Sequence of chain 2.B:
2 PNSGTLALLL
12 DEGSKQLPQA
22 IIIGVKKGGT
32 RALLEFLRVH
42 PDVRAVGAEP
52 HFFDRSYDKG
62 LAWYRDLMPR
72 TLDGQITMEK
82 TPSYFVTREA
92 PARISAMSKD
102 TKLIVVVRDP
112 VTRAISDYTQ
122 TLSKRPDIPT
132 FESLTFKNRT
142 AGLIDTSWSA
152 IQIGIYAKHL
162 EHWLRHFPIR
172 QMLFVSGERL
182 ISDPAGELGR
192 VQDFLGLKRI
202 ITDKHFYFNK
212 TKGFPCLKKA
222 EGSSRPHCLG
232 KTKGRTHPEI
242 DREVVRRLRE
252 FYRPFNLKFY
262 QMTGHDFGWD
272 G

A protein and the small-molecule ligand that binds it are described below.
Small molecule (SMILES): Nc1ncnc2c1ncn2[C@@H]1O[C@H](COP(=O)(O)O)[C@@H](OP(=O)(O)O)[C@H]1O

Binding-site contacts:
Ligand atom O3P contacts residue GLY235 of chain 2.B at 3.0 Å (h-bond).
Ligand atom O2P contacts residue HIS238 of chain 2.B at 2.6 Å (h-bond).
Ligand atom N1 contacts residue LEU230 of chain 2.B at 3.6 Å.
Ligand atom N3 contacts residue PHE215 of chain 2.B at 3.7 Å.
Ligand atom O5P contacts residue LYS234 of chain 2.B at 2.7 Å (salt-bridge).
Ligand atom N7 contacts residue ILE182 of chain 2.B at 3.7 Å.
Ligand atom O4P contacts residue GLY30 of chain 2.B at 3.1 Å (h-bond).
Ligand atom C2 contacts residue LEU230 of chain 2.B at 3.6 Å (hydrophobic).
Ligand atom N1 contacts residue PHE215 of chain 2.B at 3.4 Å.
Ligand atom O4P contacts residue THR31 of chain 2.B at 2.6 Å (h-bond).
Ligand atom C6 contacts residue PHE215 of chain 2.B at 3.7 Å (hydrophobic).
Ligand atom O4P contacts residue GLY29 of chain 2.B at 3.5 Å (h-bond).
Ligand atom O6P contacts residue LYS28 of chain 2.B at 2.8 Å (salt-bridge).
Ligand atom O1P contacts residue ARG236 of chain 2.B at 3.7 Å.
Ligand atom O3' contacts residue SER117 of chain 2.B at 3.6 Å.
Ligand atom O4' contacts residue GLY30 of chain 2.B at 3.4 Å.
Ligand atom O6P contacts residue LYS234 of chain 2.B at 3.3 Å (salt-bridge).
Ligand atom O2P contacts residue ARG109 of chain 2.B at 3.2 Å (salt-bridge).
Ligand atom O5' contacts residue LYS28 of chain 2.B at 3.4 Å.
Ligand atom O3P contacts residue ARG236 of chain 2.B at 2.9 Å (salt-bridge).
Ligand atom N6 contacts residue PRO216 of chain 2.B at 2.9 Å (h-bond).
Ligand atom O5' contacts residue GLY30 of chain 2.B at 3.1 Å (h-bond).
Ligand atom P2 contacts residue THR31 of chain 2.B at 3.6 Å.
Ligand atom C8 contacts residue ILE182 of chain 2.B at 3.4 Å (hydrophobic).
Ligand atom O2P contacts residue SER117 of chain 2.B at 2.7 Å (h-bond).
Ligand atom P2 contacts residue LYS28 of chain 2.B at 3.7 Å.
Ligand atom O3' contacts residue ARG109 of chain 2.B at 3.0 Å (salt-bridge).
Ligand atom N7 contacts residue ALA33 of chain 2.B at 3.5 Å.
Ligand atom C4 contacts residue PHE215 of chain 2.B at 3.6 Å (hydrophobic).
Ligand atom C2 contacts residue PHE215 of chain 2.B at 3.7 Å (hydrophobic).
Ligand atom P2 contacts residue LYS234 of chain 2.B at 3.5 Å.
Ligand atom O2' contacts residue PHE215 of chain 2.B at 3.7 Å.
Ligand atom O1P contacts residue GLY235 of chain 2.B at 3.1 Å.
Ligand atom O4P contacts residue LYS28 of chain 2.B at 3.4 Å (salt-bridge).
Ligand atom O5P contacts residue ARG32 of chain 2.B at 3.2 Å (salt-bridge).
Ligand atom C2 contacts residue LYS234 of chain 2.B at 3.6 Å.
Ligand atom C5' contacts residue LYS28 of chain 2.B at 3.7 Å.
Ligand atom O5P contacts residue THR31 of chain 2.B at 3.6 Å.
Ligand atom C5 contacts residue PHE215 of chain 2.B at 3.6 Å (hydrophobic).
Ligand atom P1 contacts residue SER117 of chain 2.B at 3.6 Å.